Sequence of chain 1.D:
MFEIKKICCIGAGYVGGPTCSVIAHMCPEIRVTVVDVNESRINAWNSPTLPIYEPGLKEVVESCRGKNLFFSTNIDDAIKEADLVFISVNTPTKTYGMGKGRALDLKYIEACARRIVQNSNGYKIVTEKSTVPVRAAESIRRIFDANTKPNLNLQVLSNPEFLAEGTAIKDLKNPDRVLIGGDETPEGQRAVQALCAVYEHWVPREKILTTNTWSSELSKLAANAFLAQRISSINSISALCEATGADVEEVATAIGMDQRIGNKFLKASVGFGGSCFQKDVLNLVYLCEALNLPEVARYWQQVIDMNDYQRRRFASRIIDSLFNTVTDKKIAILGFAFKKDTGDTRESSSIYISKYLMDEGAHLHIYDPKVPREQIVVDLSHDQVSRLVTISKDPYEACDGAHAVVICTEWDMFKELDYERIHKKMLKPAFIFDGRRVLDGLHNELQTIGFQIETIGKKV

Sequence of chain 1.C:
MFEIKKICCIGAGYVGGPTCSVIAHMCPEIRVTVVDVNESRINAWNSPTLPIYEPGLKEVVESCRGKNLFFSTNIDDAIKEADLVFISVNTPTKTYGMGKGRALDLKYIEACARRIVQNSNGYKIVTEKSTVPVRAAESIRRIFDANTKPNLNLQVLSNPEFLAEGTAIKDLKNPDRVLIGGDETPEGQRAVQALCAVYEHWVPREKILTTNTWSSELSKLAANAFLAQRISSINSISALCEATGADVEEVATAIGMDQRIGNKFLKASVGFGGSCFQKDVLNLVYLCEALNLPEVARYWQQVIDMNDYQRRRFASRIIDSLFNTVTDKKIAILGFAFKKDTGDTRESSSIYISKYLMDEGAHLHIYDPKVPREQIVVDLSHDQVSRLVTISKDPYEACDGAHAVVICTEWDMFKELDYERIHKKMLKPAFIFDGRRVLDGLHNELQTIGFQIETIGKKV

Binding-site contacts:
Ligand atom O3' contacts residue PHE162 of chain 1.D at 3.1 Å (h-bond).
Ligand atom O6' contacts residue LYS220 of chain 1.D at 3.3 Å (salt-bridge).
Ligand atom O3B contacts residue ALA164 of chain 1.D at 3.5 Å.
Ligand atom O4 contacts residue LYS267 of chain 1.D at 2.9 Å (salt-bridge).
Ligand atom O6' contacts residue NAD1 of chain 1.W at 3.6 Å.
Ligand atom C4' contacts residue LYS220 of chain 1.D at 3.6 Å.
Ligand atom O2B contacts residue GLU165 of chain 1.D at 2.9 Å (salt-bridge).
Ligand atom C4' contacts residue LEU163 of chain 1.D at 3.5 Å (hydrophobic).
Ligand atom C6' contacts residue CYS276 of chain 1.D at 3.4 Å (hydrophobic).
Ligand atom O3C contacts residue PHE338 of chain 1.D at 2.7 Å (h-bond).
Ligand atom C2 contacts residue ILE231 of chain 1.D at 3.6 Å (hydrophobic).
Ligand atom O3C contacts residue GLY273 of chain 1.D at 2.7 Å (h-bond).
Ligand atom O2C contacts residue ARG442 of chain 1.D at 2.8 Å (salt-bridge).
Ligand atom C4' contacts residue ASN224 of chain 1.D at 3.5 Å.
Ligand atom O4' contacts residue LEU163 of chain 1.D at 2.8 Å (h-bond).
Ligand atom O1A contacts residue LYS339 of chain 1.D at 3.1 Å (salt-bridge).
Ligand atom O2 contacts residue ARG442 of chain 1.D at 3.6 Å.
Ligand atom O4C contacts residue ILE231 of chain 1.D at 3.3 Å.
Ligand atom O4 contacts residue PHE265 of chain 1.D at 3.2 Å.
Ligand atom O3' contacts residue ARG260 of chain 1.C at 3.1 Å (salt-bridge).
Ligand atom O4' contacts residue PHE162 of chain 1.D at 3.4 Å.
Ligand atom O4C contacts residue PHE272 of chain 1.D at 3.4 Å.
Ligand atom O2C contacts residue PHE338 of chain 1.D at 3.5 Å (h-bond).
Ligand atom O4 contacts residue LEU266 of chain 1.D at 3.3 Å (h-bond).
Ligand atom N3 contacts residue LYS267 of chain 1.D at 2.8 Å (salt-bridge).
Ligand atom C3' contacts residue LEU163 of chain 1.D at 3.6 Å (hydrophobic).
Ligand atom O2 contacts residue SER269 of chain 1.D at 2.9 Å (h-bond).
Ligand atom C5' contacts residue LEU163 of chain 1.D at 3.6 Å (hydrophobic).
Ligand atom O6' contacts residue CYS276 of chain 1.D at 3.2 Å.
Ligand atom C6 contacts residue ILE231 of chain 1.D at 3.5 Å (hydrophobic).
Ligand atom C5C contacts residue PHE277 of chain 1.D at 3.6 Å (hydrophobic).
Ligand atom C4C contacts residue GLY273 of chain 1.D at 3.5 Å.
Ligand atom O6' contacts residue ASN224 of chain 1.D at 3.1 Å (h-bond).
Ligand atom O4' contacts residue LYS220 of chain 1.D at 3.0 Å (salt-bridge).
Ligand atom O2' contacts residue ARG260 of chain 1.C at 2.7 Å (salt-bridge).
Ligand atom C3C contacts residue PHE338 of chain 1.D at 3.5 Å (hydrophobic).
Ligand atom O2A contacts residue PHE265 of chain 1.D at 3.2 Å.
Ligand atom O3A contacts residue LYS339 of chain 1.D at 3.4 Å (salt-bridge).
Ligand atom C6' contacts residue NAD1 of chain 1.W at 3.5 Å.
Ligand atom N1 contacts residue ILE231 of chain 1.D at 3.3 Å.

This protein binds this small molecule.
Small molecule (SMILES): O=c1ccn([C@@H]2O[C@H](CO[P](=O)(O)O[P](=O)(O)O[C@H]3O[C@H](CO)[C@@H](O)[C@H](O)[C@H]3O)[C@@H](O)[C@H]2O)c(=O)[nH]1